The protein below binds the small molecule below.
Small molecule (SMILES): CC(=O)N[C@@H]1[C@@H](O)[C@H](O)[C@@H](CO)O[C@H]1O

Sequence of chain 1.K:
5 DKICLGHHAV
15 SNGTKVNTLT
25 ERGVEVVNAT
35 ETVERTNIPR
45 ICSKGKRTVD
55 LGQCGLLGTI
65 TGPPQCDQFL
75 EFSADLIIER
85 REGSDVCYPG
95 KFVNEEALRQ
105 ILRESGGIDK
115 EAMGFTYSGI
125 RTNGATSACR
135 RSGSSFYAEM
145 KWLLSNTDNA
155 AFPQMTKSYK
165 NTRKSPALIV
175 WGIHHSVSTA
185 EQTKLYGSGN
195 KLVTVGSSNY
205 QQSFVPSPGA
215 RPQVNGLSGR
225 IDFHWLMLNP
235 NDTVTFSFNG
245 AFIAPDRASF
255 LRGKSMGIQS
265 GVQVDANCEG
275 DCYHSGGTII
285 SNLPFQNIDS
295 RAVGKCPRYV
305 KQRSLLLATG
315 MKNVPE

Binding-site contacts:
Ligand atom O5 contacts residue ASN82 of chain 1.L at 2.2 Å (h-bond).
Ligand atom O6 contacts residue ARG295 of chain 1.K at 4.0 Å.
Ligand atom O3 contacts residue GLU72 of chain 1.L at 4.2 Å.
Ligand atom O6 contacts residue ARG85 of chain 1.L at 4.4 Å.
Ligand atom C4 contacts residue ASN82 of chain 1.L at 4.3 Å.
Ligand atom N2 contacts residue ASN82 of chain 1.L at 3.1 Å (h-bond).
Ligand atom C8 contacts residue LYS75 of chain 1.L at 3.5 Å.
Ligand atom C7 contacts residue GLU72 of chain 1.L at 4.3 Å.
Ligand atom N2 contacts residue ASN79 of chain 1.L at 4.3 Å.
Ligand atom O7 contacts residue ASN82 of chain 1.L at 4.4 Å.
Ligand atom C8 contacts residue GLU72 of chain 1.L at 3.7 Å.
Ligand atom O7 contacts residue ASN79 of chain 1.L at 3.6 Å (h-bond).
Ligand atom C7 contacts residue ASN82 of chain 1.L at 4.0 Å.
Ligand atom C1 contacts residue ASN82 of chain 1.L at 1.4 Å.
Ligand atom C2 contacts residue ASN82 of chain 1.L at 2.5 Å.
Ligand atom N2 contacts residue GLU72 of chain 1.L at 4.2 Å.
Ligand atom C3 contacts residue ASN82 of chain 1.L at 3.8 Å.
Ligand atom O7 contacts residue GLU108 of chain 2.G at 4.1 Å.
Ligand atom C8 contacts residue ASN79 of chain 1.L at 3.3 Å.
Ligand atom C7 contacts residue ASN79 of chain 1.L at 3.5 Å.
Ligand atom C5 contacts residue ASN82 of chain 1.L at 3.6 Å.

Sequence of chain 2.G:
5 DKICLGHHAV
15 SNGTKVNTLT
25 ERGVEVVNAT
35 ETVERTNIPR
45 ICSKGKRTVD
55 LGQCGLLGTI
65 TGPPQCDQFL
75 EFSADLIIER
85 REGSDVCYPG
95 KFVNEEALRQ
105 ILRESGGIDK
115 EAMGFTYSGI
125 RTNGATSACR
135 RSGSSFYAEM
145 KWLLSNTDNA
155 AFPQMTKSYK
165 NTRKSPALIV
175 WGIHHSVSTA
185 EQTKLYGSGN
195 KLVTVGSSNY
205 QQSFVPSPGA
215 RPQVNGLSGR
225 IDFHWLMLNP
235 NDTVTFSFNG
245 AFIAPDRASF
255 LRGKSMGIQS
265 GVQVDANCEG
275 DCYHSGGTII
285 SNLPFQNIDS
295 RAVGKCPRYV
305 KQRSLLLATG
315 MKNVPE

Sequence of chain 1.L:
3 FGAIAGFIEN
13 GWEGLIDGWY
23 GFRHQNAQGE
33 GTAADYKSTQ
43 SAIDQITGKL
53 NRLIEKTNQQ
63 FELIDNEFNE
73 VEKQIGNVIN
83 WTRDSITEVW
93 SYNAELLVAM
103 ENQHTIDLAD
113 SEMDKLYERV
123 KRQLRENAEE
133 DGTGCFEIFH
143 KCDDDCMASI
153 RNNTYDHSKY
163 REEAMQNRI